Sequence of chain 1.C:
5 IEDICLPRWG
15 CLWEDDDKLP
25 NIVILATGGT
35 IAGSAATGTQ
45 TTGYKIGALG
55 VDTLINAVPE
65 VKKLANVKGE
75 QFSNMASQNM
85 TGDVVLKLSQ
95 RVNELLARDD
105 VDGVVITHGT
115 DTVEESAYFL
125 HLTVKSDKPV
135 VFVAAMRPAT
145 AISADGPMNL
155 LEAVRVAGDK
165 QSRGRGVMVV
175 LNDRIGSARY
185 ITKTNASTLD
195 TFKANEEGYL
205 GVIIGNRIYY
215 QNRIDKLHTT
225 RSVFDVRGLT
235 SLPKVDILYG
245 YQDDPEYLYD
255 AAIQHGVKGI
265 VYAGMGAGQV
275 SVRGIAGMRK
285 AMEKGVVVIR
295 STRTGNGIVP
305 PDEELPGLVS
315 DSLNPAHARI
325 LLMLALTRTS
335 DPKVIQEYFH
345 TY

This small molecule binds to this protein.
Small molecule (SMILES): N[C@@H](CC(=O)O)C(=O)O

Binding-site contacts:
Ligand atom O contacts residue GLN82 of chain 1.C at 3.9 Å.
Ligand atom OD1 contacts residue THR114 of chain 1.C at 2.9 Å (h-bond).
Ligand atom CA contacts residue THR34 of chain 1.C at 3.2 Å.
Ligand atom C contacts residue GLN82 of chain 1.C at 3.7 Å.
Ligand atom OXT contacts residue ALA80 of chain 1.C at 3.3 Å.
Ligand atom OXT contacts residue GLY113 of chain 1.C at 3.2 Å.
Ligand atom OD2 contacts residue THR114 of chain 1.C at 2.6 Å (h-bond).
Ligand atom OXT contacts residue SER81 of chain 1.C at 2.8 Å (h-bond).
Ligand atom C contacts residue SER81 of chain 1.C at 3.4 Å.
Ligand atom CG contacts residue ALA139 of chain 1.C at 3.8 Å (hydrophobic).
Ligand atom OD2 contacts residue THR34 of chain 1.C at 3.2 Å (h-bond).
Ligand atom O contacts residue THR114 of chain 1.C at 3.3 Å (h-bond).
Ligand atom C contacts residue ASP115 of chain 1.C at 3.8 Å.
Ligand atom OXT contacts residue ILE50 of chain 1.C at 3.8 Å.
Ligand atom CB contacts residue THR114 of chain 1.C at 3.5 Å.
Ligand atom N contacts residue ASP115 of chain 1.C at 2.8 Å (salt-bridge).
Ligand atom CB contacts residue ASP115 of chain 1.C at 3.6 Å.
Ligand atom OD1 contacts residue GLY113 of chain 1.C at 3.3 Å.
Ligand atom OD1 contacts residue ALA139 of chain 1.C at 3.7 Å.
Ligand atom CG contacts residue THR34 of chain 1.C at 2.8 Å.
Ligand atom CA contacts residue ILE50 of chain 1.C at 4.2 Å (hydrophobic).
Ligand atom OXT contacts residue GLY33 of chain 1.C at 3.3 Å.
Ligand atom OD2 contacts residue ALA139 of chain 1.C at 3.1 Å (h-bond).
Ligand atom CB contacts residue TYR48 of chain 1.C at 4.2 Å (hydrophobic).
Ligand atom OXT contacts residue THR34 of chain 1.C at 3.9 Å.
Ligand atom O contacts residue GLY113 of chain 1.C at 3.3 Å.
Ligand atom CA contacts residue GLN82 of chain 1.C at 3.9 Å.
Ligand atom C contacts residue THR114 of chain 1.C at 3.9 Å.
Ligand atom CG contacts residue THR114 of chain 1.C at 2.9 Å.
Ligand atom OD1 contacts residue GLY33 of chain 1.C at 4.0 Å.
Ligand atom CB contacts residue THR34 of chain 1.C at 3.0 Å.
Ligand atom O contacts residue ASP115 of chain 1.C at 3.0 Å (salt-bridge).
Ligand atom OD2 contacts residue MET140 of chain 1.C at 4.0 Å.
Ligand atom CA contacts residue ASP115 of chain 1.C at 3.7 Å.
Ligand atom OD1 contacts residue THR34 of chain 1.C at 3.0 Å (h-bond).
Ligand atom N contacts residue GLN82 of chain 1.C at 2.9 Å (h-bond).
Ligand atom O contacts residue SER81 of chain 1.C at 2.6 Å (h-bond).
Ligand atom N contacts residue GLN273 of chain 1.A at 4.1 Å.
Ligand atom C contacts residue GLY113 of chain 1.C at 3.4 Å.
Ligand atom OXT contacts residue GLN82 of chain 1.C at 3.9 Å.

Sequence of chain 1.A:
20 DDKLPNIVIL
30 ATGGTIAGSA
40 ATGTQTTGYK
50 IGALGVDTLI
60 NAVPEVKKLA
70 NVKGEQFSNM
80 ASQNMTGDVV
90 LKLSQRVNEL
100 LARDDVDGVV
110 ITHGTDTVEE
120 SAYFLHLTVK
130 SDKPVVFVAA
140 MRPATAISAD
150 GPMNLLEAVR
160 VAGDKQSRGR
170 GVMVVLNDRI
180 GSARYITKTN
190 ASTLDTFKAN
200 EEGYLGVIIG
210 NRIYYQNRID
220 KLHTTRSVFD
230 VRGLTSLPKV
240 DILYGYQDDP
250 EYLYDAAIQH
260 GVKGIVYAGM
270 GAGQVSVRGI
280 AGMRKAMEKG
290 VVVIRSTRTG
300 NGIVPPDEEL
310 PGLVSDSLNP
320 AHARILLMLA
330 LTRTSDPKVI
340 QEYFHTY